Sequence of chain 2.A:
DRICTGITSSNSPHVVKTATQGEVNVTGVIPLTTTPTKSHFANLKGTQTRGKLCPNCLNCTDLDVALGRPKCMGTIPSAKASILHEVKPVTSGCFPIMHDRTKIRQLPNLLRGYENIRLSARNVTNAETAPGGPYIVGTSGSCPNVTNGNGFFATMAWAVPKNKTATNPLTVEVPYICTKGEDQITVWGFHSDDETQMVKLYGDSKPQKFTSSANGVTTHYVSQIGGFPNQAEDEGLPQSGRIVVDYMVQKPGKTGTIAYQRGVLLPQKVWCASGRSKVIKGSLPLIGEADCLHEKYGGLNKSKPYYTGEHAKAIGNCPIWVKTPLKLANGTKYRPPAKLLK

A protein and the small-molecule ligand that binds it are described below.
Small molecule (SMILES): CC(=O)N[C@H]1[C@@H](O[C@H]2[C@@H](O)[C@@H](CO)O[C@@H](O[C@H]3[C@H](O)[C@@H](O)[C@H](O)O[C@@H]3CO)[C@@H]2O)O[C@H](CO)[C@@H](O)[C@@H]1O[C@@H]1O[C@H](CO)[C@H](O)[C@H](O[C@]2(C(=O)O)C[C@H](O)[C@@H](NC(C)=O)[C@H]([C@H](O)[C@H](O)CO)O2)[C@H]1O

Binding-site contacts:
Ligand atom C9 contacts residue ASP193 of chain 2.A at 3.2 Å.
Ligand atom N5 contacts residue THR139 of chain 2.A at 4.1 Å.
Ligand atom C8 contacts residue GLN197 of chain 2.A at 3.1 Å.
Ligand atom C11 contacts residue VAL160 of chain 2.A at 2.9 Å (hydrophobic).
Ligand atom O7 contacts residue LEU201 of chain 2.A at 3.0 Å.
Ligand atom O7 contacts residue GLN197 of chain 2.A at 3.4 Å (h-bond).
Ligand atom O8 contacts residue PRO238 of chain 2.A at 4.2 Å.
Ligand atom O4 contacts residue THR139 of chain 2.A at 3.7 Å.
Ligand atom C6 contacts residue LEU237 of chain 2.A at 3.6 Å (hydrophobic).
Ligand atom O6 contacts residue GLY236 of chain 2.A at 4.0 Å.
Ligand atom C9 contacts residue SER240 of chain 2.A at 3.7 Å.
Ligand atom O1 contacts residue ASP194 of chain 2.A at 4.0 Å.
Ligand atom O1A contacts residue GLY141 of chain 2.A at 2.9 Å (h-bond).
Ligand atom O1A contacts residue SER140 of chain 2.A at 3.6 Å.
Ligand atom O1B contacts residue GLY141 of chain 2.A at 4.1 Å.
Ligand atom C1 contacts residue GLY141 of chain 2.A at 3.9 Å.
Ligand atom C4 contacts residue THR139 of chain 2.A at 3.6 Å.
Ligand atom O9 contacts residue ASP193 of chain 2.A at 2.9 Å (salt-bridge).
Ligand atom C5 contacts residue LEU237 of chain 2.A at 4.0 Å (hydrophobic).
Ligand atom C10 contacts residue LEU201 of chain 2.A at 4.1 Å (hydrophobic).
Ligand atom O3 contacts residue ASP194 of chain 2.A at 4.2 Å.
Ligand atom O9 contacts residue GLN197 of chain 2.A at 3.4 Å.
Ligand atom C7 contacts residue LEU201 of chain 2.A at 4.0 Å (hydrophobic).
Ligand atom O6 contacts residue PRO238 of chain 2.A at 4.2 Å.
Ligand atom C7 contacts residue GLN197 of chain 2.A at 3.8 Å.
Ligand atom O1B contacts residue SER140 of chain 2.A at 2.8 Å (h-bond).
Ligand atom C9 contacts residue LEU201 of chain 2.A at 3.8 Å (hydrophobic).
Ligand atom C8 contacts residue SER240 of chain 2.A at 3.9 Å.
Ligand atom O6 contacts residue THR196 of chain 2.A at 2.6 Å (h-bond).
Ligand atom O1A contacts residue ASN150 of chain 2.A at 4.1 Å.
Ligand atom O2 contacts residue ASP194 of chain 2.A at 4.2 Å.
Ligand atom C6 contacts residue THR196 of chain 2.A at 4.0 Å.
Ligand atom C1 contacts residue SER140 of chain 2.A at 3.6 Å.
Ligand atom C9 contacts residue GLN197 of chain 2.A at 3.5 Å.
Ligand atom C1 contacts residue ASP194 of chain 2.A at 4.2 Å.
Ligand atom O6 contacts residue LEU237 of chain 2.A at 2.5 Å (h-bond).
Ligand atom C2 contacts residue ASP194 of chain 2.A at 3.5 Å.
Ligand atom O9 contacts residue SER240 of chain 2.A at 2.4 Å (h-bond).
Ligand atom O7 contacts residue LYS200 of chain 2.A at 4.3 Å.
Ligand atom O10 contacts residue LEU201 of chain 2.A at 3.5 Å.